Sequence of chain 1.B:
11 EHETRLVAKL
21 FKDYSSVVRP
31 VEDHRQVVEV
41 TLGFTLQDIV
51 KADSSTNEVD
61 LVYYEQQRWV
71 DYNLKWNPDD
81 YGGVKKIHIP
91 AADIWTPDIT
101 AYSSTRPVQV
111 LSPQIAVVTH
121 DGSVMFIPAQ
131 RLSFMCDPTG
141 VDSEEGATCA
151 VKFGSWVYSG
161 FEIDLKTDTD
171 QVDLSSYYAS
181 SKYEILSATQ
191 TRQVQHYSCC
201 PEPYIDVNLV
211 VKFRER

Binding-site contacts:
Ligand atom C7 contacts residue TRP156 of chain 1.E at 3.6 Å (hydrophobic).
Ligand atom C8 contacts residue TRP156 of chain 1.E at 4.2 Å (hydrophobic).
Ligand atom C2 contacts residue TRP156 of chain 1.E at 4.1 Å (hydrophobic).
Ligand atom C1 contacts residue TRP156 of chain 1.E at 3.8 Å (hydrophobic).
Ligand atom C7 contacts residue TYR204 of chain 1.E at 3.9 Å (hydrophobic).
Ligand atom C11 contacts residue TYR204 of chain 1.E at 4.1 Å (hydrophobic).
Ligand atom C11 contacts residue VAL157 of chain 1.E at 4.2 Å (hydrophobic).
Ligand atom C6 contacts residue CYS199 of chain 1.E at 4.1 Å (hydrophobic).
Ligand atom C7 contacts residue TYR197 of chain 1.E at 3.9 Å (hydrophobic).
Ligand atom C8 contacts residue CYS199 of chain 1.E at 3.5 Å (hydrophobic).
Ligand atom C3 contacts residue ILE127 of chain 1.B at 3.8 Å (hydrophobic).
Ligand atom C3 contacts residue CYS199 of chain 1.E at 4.2 Å (hydrophobic).
Ligand atom C9 contacts residue CYS199 of chain 1.E at 3.5 Å (hydrophobic).
Ligand atom N5 contacts residue TRP156 of chain 1.E at 2.8 Å (h-bond).
Ligand atom N5 contacts residue TYR102 of chain 1.E at 3.8 Å.
Ligand atom C10 contacts residue VAL157 of chain 1.E at 4.2 Å (hydrophobic).
Ligand atom C9 contacts residue TRP156 of chain 1.E at 3.5 Å (hydrophobic).
Ligand atom C7 contacts residue TYR102 of chain 1.E at 3.4 Å (hydrophobic).
Ligand atom C11 contacts residue MET125 of chain 1.B at 4.1 Å (hydrophobic).
Ligand atom O12 contacts residue VAL157 of chain 1.E at 3.7 Å.
Ligand atom C9 contacts residue CYS200 of chain 1.E at 3.7 Å (hydrophobic).
Ligand atom O12 contacts residue ILE127 of chain 1.B at 3.3 Å.
Ligand atom C4 contacts residue ILE127 of chain 1.B at 4.0 Å (hydrophobic).
Ligand atom C11 contacts residue ILE127 of chain 1.B at 4.0 Å (hydrophobic).
Ligand atom C11 contacts residue TRP156 of chain 1.E at 4.2 Å (hydrophobic).
Ligand atom C3 contacts residue TYR64 of chain 1.B at 3.9 Å (hydrophobic).
Ligand atom C3 contacts residue TRP156 of chain 1.E at 4.1 Å (hydrophobic).
Ligand atom C10 contacts residue TRP156 of chain 1.E at 3.5 Å (hydrophobic).
Ligand atom O12 contacts residue TRP156 of chain 1.E at 3.5 Å (h-bond).
Ligand atom C1 contacts residue TYR102 of chain 1.E at 3.4 Å (hydrophobic).
Ligand atom C2 contacts residue TYR64 of chain 1.B at 4.1 Å (hydrophobic).
Ligand atom C8 contacts residue TYR197 of chain 1.E at 4.1 Å (hydrophobic).
Ligand atom C6 contacts residue ILE127 of chain 1.B at 3.8 Å (hydrophobic).
Ligand atom C8 contacts residue CYS200 of chain 1.E at 4.0 Å (hydrophobic).
Ligand atom C6 contacts residue TRP156 of chain 1.E at 3.2 Å (hydrophobic).
Ligand atom C9 contacts residue TYR204 of chain 1.E at 3.7 Å (hydrophobic).
Ligand atom C4 contacts residue TRP156 of chain 1.E at 3.5 Å (hydrophobic).
Ligand atom C8 contacts residue TYR204 of chain 1.E at 3.8 Å (hydrophobic).
Ligand atom C2 contacts residue TYR197 of chain 1.E at 4.0 Å (hydrophobic).
Ligand atom C10 contacts residue ILE127 of chain 1.B at 3.6 Å (hydrophobic).

The small molecule below binds the protein below.
Small molecule (SMILES): CC(=O)C1=CCC[C@@H]2CC[C@H]1N2

Sequence of chain 1.E:
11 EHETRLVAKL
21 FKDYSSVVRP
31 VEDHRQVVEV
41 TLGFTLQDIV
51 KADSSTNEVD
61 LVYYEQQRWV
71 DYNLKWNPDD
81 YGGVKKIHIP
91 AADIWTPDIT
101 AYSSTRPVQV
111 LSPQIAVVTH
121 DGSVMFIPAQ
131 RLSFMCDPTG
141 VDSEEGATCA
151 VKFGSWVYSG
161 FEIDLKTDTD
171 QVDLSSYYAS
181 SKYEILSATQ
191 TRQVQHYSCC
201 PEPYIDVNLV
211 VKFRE